Binding-site contacts:
Ligand atom O3 contacts residue TYR64 of chain 1.A at 3.3 Å (h-bond).
Ligand atom C8 contacts residue TYR95 of chain 1.A at 3.6 Å (hydrophobic).
Ligand atom C6 contacts residue TYR94 of chain 1.A at 3.5 Å (hydrophobic).
Ligand atom C8 contacts residue THR179 of chain 1.A at 3.7 Å.
Ligand atom O7 contacts residue ALA117 of chain 1.A at 3.2 Å (h-bond).
Ligand atom O7 contacts residue SER73 of chain 1.A at 2.9 Å (h-bond).
Ligand atom O7 contacts residue ASN106 of chain 1.A at 3.7 Å.
Ligand atom O2 contacts residue ASN178 of chain 1.A at 2.8 Å (h-bond).
Ligand atom O3 contacts residue ASN110 of chain 1.A at 3.3 Å (h-bond).
Ligand atom C6 contacts residue ASN110 of chain 1.A at 3.5 Å.
Ligand atom C4 contacts residue ASN110 of chain 1.A at 3.4 Å.
Ligand atom C6 contacts residue TYR95 of chain 1.A at 3.6 Å (hydrophobic).
Ligand atom O6 contacts residue THR179 of chain 1.A at 3.9 Å.
Ligand atom O2 contacts residue TYR64 of chain 1.A at 2.9 Å (h-bond).
Ligand atom C5 contacts residue TYR95 of chain 1.A at 3.7 Å (hydrophobic).
Ligand atom C8 contacts residue SER73 of chain 1.A at 3.7 Å.
Ligand atom O2 contacts residue LEU80 of chain 1.A at 3.9 Å.
Ligand atom O2 contacts residue ASN110 of chain 1.A at 3.0 Å (h-bond).
Ligand atom N4 contacts residue TYR95 of chain 1.A at 3.2 Å (h-bond).
Ligand atom O2 contacts residue GLY76 of chain 1.A at 3.9 Å.
Ligand atom C3 contacts residue TYR94 of chain 1.A at 3.8 Å (hydrophobic).
Ligand atom O2 contacts residue ASN106 of chain 1.A at 2.8 Å (h-bond).
Ligand atom C6 contacts residue ASN88 of chain 1.A at 3.8 Å.
Ligand atom C1 contacts residue TYR94 of chain 1.A at 3.6 Å (hydrophobic).
Ligand atom C7 contacts residue ASN86 of chain 1.A at 3.8 Å.
Ligand atom O7 contacts residue ASN86 of chain 1.A at 2.9 Å (h-bond).
Ligand atom C3 contacts residue ASN110 of chain 1.A at 3.8 Å.
Ligand atom O2 contacts residue PHE98 of chain 1.A at 3.6 Å.
Ligand atom O7 contacts residue ASN88 of chain 1.A at 3.9 Å.
Ligand atom C8 contacts residue ALA115 of chain 1.A at 3.8 Å (hydrophobic).
Ligand atom C6 contacts residue ASN178 of chain 1.A at 3.6 Å.
Ligand atom O6 contacts residue PRO180 of chain 1.A at 3.2 Å.
Ligand atom O7 contacts residue GLY116 of chain 1.A at 3.3 Å.
Ligand atom C2 contacts residue ASN178 of chain 1.A at 3.8 Å.
Ligand atom C2 contacts residue TYR94 of chain 1.A at 3.2 Å (hydrophobic).
Ligand atom O5 contacts residue ASN110 of chain 1.A at 3.5 Å.
Ligand atom O2 contacts residue TYR94 of chain 1.A at 2.9 Å (h-bond).
Ligand atom C8 contacts residue PRO72 of chain 1.A at 3.6 Å (hydrophobic).
Ligand atom C2 contacts residue TYR94 of chain 1.A at 3.7 Å (hydrophobic).
Ligand atom O3 contacts residue TYR94 of chain 1.A at 3.1 Å (h-bond).

This small molecule binds to this protein.
Small molecule (SMILES): CC(=O)N[C@H]1[C@H](O)[C@H](O)[C@@H](O[C@@H]2[C@H](O)[C@@H](O[C@@H]3[C@H](O)[C@H](O[C@@H]4[C@H](O)[C@@H](O[C@@H]5[C@H](O)[C@@H](O[C@@H]6[C@H](O)[C@H](O[C@@H]7[C@H](O)[C@@H](O[C@@H]8[C@H](O)[C@@H](O[C@H]9[C@H](O)[C@@H](CO)OC[C@H]9O)O[C@H](C)[C@H]8NC(C)=O)O[C@H](C)[C@H]7NC(C)=O)O[C@H](CO)[C@H]6O)O[C@H](C)[C@H]5NC(C)=O)O[C@H](C)[C@H]4NC(C)=O)O[C@H](CO)[C@H]3O)O[C@H](C)[C@H]2NC(C)=O)O[C@@H]1C

Sequence of chain 1.A:
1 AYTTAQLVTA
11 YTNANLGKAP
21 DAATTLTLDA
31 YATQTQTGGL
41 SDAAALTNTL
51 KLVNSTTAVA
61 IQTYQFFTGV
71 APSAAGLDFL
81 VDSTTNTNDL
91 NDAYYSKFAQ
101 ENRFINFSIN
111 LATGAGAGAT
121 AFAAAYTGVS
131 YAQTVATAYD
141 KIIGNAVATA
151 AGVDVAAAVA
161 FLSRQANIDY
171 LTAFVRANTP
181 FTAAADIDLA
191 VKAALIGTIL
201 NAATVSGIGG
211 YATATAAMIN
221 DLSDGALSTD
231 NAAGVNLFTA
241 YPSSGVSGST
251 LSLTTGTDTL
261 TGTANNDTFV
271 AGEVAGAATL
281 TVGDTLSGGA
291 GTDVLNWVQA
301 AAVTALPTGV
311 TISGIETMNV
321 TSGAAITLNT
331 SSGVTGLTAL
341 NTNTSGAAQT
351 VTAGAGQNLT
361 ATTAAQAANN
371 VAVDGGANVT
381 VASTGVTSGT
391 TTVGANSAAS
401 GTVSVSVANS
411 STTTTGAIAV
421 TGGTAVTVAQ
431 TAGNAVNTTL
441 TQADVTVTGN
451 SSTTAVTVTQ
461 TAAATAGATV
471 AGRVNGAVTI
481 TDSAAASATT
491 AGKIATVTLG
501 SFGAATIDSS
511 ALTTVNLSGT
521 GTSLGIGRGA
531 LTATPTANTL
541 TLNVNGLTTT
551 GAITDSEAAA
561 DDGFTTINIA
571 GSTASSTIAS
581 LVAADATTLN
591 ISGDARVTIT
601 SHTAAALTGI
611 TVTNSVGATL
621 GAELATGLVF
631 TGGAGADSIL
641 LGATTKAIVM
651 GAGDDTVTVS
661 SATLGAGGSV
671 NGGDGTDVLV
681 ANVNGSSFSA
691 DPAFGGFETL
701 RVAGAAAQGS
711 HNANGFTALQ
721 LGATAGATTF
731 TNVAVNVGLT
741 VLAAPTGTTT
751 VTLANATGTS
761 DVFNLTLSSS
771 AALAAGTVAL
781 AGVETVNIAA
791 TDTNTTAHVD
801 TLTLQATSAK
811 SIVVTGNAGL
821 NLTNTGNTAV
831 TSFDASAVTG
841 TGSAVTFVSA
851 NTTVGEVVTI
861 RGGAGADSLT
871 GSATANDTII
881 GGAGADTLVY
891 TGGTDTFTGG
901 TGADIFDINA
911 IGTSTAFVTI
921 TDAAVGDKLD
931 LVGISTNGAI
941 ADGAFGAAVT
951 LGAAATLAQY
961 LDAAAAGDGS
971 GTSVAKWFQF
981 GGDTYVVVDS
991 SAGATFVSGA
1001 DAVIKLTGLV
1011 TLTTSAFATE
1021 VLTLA